This protein binds this small molecule.
Small molecule (SMILES): CC(=O)N[C@@H]1[C@@H](O)[C@H](O)[C@@H](CO)O[C@H]1O

Binding-site contacts:
Ligand atom C3 contacts residue ASN407 of chain 1.C at 3.7 Å.
Ligand atom C8 contacts residue ARG408 of chain 1.C at 2.5 Å.
Ligand atom O7 contacts residue GLN406 of chain 1.C at 4.3 Å.
Ligand atom C2 contacts residue ARG408 of chain 1.C at 3.7 Å.
Ligand atom O5 contacts residue ASN407 of chain 1.C at 2.4 Å (h-bond).
Ligand atom C1 contacts residue ASN407 of chain 1.C at 1.4 Å.
Ligand atom C5 contacts residue ASN407 of chain 1.C at 3.6 Å.
Ligand atom C3 contacts residue ARG408 of chain 1.C at 4.1 Å.
Ligand atom C8 contacts residue ASN407 of chain 1.C at 3.5 Å.
Ligand atom C7 contacts residue ARG408 of chain 1.C at 3.1 Å.
Ligand atom C7 contacts residue ASN407 of chain 1.C at 3.1 Å.
Ligand atom C4 contacts residue ASN407 of chain 1.C at 4.2 Å.
Ligand atom C2 contacts residue ASN407 of chain 1.C at 2.4 Å.
Ligand atom N2 contacts residue ASN407 of chain 1.C at 2.8 Å (h-bond).
Ligand atom N2 contacts residue ARG408 of chain 1.C at 2.7 Å (salt-bridge).
Ligand atom C1 contacts residue ARG408 of chain 1.C at 3.8 Å.
Ligand atom C1 contacts residue SER409 of chain 1.C at 4.0 Å.
Ligand atom O7 contacts residue ASN407 of chain 1.C at 3.0 Å (h-bond).
Ligand atom O7 contacts residue ARG408 of chain 1.C at 3.8 Å.

Sequence of chain 1.C:
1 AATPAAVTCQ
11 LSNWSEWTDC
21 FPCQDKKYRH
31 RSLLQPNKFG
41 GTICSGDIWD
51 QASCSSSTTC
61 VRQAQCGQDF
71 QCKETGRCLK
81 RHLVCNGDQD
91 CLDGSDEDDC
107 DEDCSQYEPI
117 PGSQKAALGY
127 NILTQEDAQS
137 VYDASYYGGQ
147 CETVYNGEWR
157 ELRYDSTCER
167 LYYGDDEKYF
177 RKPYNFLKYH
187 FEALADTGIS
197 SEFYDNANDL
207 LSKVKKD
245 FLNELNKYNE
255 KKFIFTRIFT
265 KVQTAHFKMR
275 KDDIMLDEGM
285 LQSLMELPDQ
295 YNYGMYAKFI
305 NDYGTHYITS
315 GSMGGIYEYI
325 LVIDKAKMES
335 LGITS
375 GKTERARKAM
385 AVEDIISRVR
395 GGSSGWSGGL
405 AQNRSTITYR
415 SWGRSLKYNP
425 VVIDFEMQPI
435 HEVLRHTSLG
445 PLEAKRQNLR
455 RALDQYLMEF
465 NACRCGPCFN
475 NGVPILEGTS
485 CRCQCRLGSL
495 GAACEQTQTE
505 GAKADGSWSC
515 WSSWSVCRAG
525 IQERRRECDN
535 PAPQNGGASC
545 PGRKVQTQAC